A small-molecule ligand and the protein it binds are described below.
Small molecule (SMILES): NS(=O)(=O)c1ccc2c(c1)[C@H]1CCC[C@H]1[C@@H](c1ccccc1Cl)N2

Sequence of chain 1.A:
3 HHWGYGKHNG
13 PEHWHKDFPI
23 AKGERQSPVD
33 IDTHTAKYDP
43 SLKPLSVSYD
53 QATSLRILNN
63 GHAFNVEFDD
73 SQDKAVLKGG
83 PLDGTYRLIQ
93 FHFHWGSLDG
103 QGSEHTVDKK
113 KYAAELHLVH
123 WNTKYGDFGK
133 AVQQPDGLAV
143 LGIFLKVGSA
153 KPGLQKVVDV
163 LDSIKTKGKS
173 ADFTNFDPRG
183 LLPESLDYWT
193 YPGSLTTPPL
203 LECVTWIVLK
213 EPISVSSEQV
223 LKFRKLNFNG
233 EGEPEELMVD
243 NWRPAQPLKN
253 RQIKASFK

Binding-site contacts:
Ligand atom N1 contacts residue ZN1 of chain 1.B at 2.0 Å.
Ligand atom C10 contacts residue LEU140 of chain 1.A at 2.9 Å (hydrophobic).
Ligand atom O1 contacts residue HIS119 of chain 1.A at 3.6 Å (h-bond).
Ligand atom S contacts residue ZN1 of chain 1.B at 3.1 Å.
Ligand atom O1 contacts residue VAL121 of chain 1.A at 3.9 Å.
Ligand atom C9 contacts residue PHE130 of chain 1.A at 3.0 Å (hydrophobic).
Ligand atom C14 contacts residue THR199 of chain 1.A at 3.1 Å.
Ligand atom N1 contacts residue HIS96 of chain 1.A at 3.3 Å (h-bond).
Ligand atom C10 contacts residue PHE130 of chain 1.A at 2.6 Å (hydrophobic).
Ligand atom C9 contacts residue VAL121 of chain 1.A at 3.4 Å (hydrophobic).
Ligand atom CL contacts residue PRO201 of chain 1.A at 3.8 Å.
Ligand atom C11 contacts residue VAL134 of chain 1.A at 3.8 Å (hydrophobic).
Ligand atom C11 contacts residue LEU197 of chain 1.A at 3.7 Å (hydrophobic).
Ligand atom O1 contacts residue HIS94 of chain 1.A at 3.3 Å.
Ligand atom C5 contacts residue PHE130 of chain 1.A at 3.9 Å (hydrophobic).
Ligand atom N1 contacts residue HIS94 of chain 1.A at 3.3 Å (h-bond).
Ligand atom C11 contacts residue PHE130 of chain 1.A at 2.7 Å (hydrophobic).
Ligand atom C17 contacts residue LEU197 of chain 1.A at 3.9 Å (hydrophobic).
Ligand atom C15 contacts residue THR199 of chain 1.A at 3.5 Å.
Ligand atom C14 contacts residue GOL1 of chain 1.C at 3.8 Å.
Ligand atom C10 contacts residue VAL134 of chain 1.A at 3.9 Å (hydrophobic).
Ligand atom CL contacts residue LEU197 of chain 1.A at 3.7 Å.
Ligand atom O contacts residue TRP208 of chain 1.A at 3.7 Å.
Ligand atom C7 contacts residue PHE130 of chain 1.A at 2.8 Å (hydrophobic).
Ligand atom O1 contacts residue ZN1 of chain 1.B at 3.1 Å.
Ligand atom O contacts residue THR198 of chain 1.A at 3.0 Å (h-bond).
Ligand atom N1 contacts residue THR198 of chain 1.A at 2.9 Å (h-bond).
Ligand atom C12 contacts residue GOL1 of chain 1.C at 3.7 Å.
Ligand atom C17 contacts residue GOL1 of chain 1.C at 3.8 Å.
Ligand atom C contacts residue PHE130 of chain 1.A at 3.7 Å (hydrophobic).
Ligand atom N1 contacts residue HIS119 of chain 1.A at 3.4 Å (h-bond).
Ligand atom C1 contacts residue PHE130 of chain 1.A at 3.8 Å (hydrophobic).
Ligand atom C15 contacts residue GOL1 of chain 1.C at 3.9 Å.
Ligand atom C9 contacts residue LEU140 of chain 1.A at 3.5 Å (hydrophobic).
Ligand atom C8 contacts residue PHE130 of chain 1.A at 3.5 Å (hydrophobic).
Ligand atom S contacts residue HIS94 of chain 1.A at 3.9 Å.
Ligand atom C13 contacts residue GOL1 of chain 1.C at 3.7 Å.
Ligand atom C10 contacts residue LEU197 of chain 1.A at 3.3 Å (hydrophobic).
Ligand atom O contacts residue LEU197 of chain 1.A at 3.3 Å.
Ligand atom C9 contacts residue LEU197 of chain 1.A at 3.8 Å (hydrophobic).